Sequence of chain 9.E:
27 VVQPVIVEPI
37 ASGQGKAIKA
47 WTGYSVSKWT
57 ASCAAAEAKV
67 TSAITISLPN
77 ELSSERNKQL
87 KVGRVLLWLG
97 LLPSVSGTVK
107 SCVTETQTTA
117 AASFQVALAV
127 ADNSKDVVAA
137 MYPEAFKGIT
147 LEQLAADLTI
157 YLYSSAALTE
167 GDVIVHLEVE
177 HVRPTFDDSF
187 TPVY

The protein below binds the small molecule below.
Small molecule (SMILES): Nc1ncnc2c1ncn2[C@@H]1O[C@H](COP(=O)=O)[C@@H](O[P](=O)(O)OC[C@H]2O[C@@H](n3ccc(=O)[nH]c3=O)[C@H](O)[C@@H]2O)[C@H]1O

Binding-site contacts:
Ligand atom N1 contacts residue TRP47 of chain 9.E at 3.8 Å.
Ligand atom C2 contacts residue TRP47 of chain 9.E at 3.8 Å (hydrophobic).
Ligand atom C4 contacts residue TRP47 of chain 9.E at 3.9 Å (hydrophobic).
Ligand atom N9 contacts residue GLU140 of chain 9.E at 4.1 Å.
Ligand atom C8 contacts residue TRP47 of chain 9.E at 4.0 Å (hydrophobic).
Ligand atom C1' contacts residue GLU140 of chain 9.E at 3.2 Å.
Ligand atom C1' contacts residue LYS143 of chain 9.E at 4.0 Å.
Ligand atom C2' contacts residue LYS143 of chain 9.E at 4.5 Å.
Ligand atom N7 contacts residue TRP47 of chain 9.E at 4.0 Å.
Ligand atom N9 contacts residue LYS143 of chain 9.E at 3.8 Å.
Ligand atom O4' contacts residue LYS143 of chain 9.E at 4.2 Å.
Ligand atom C2' contacts residue GLU140 of chain 9.E at 3.5 Å.
Ligand atom C8 contacts residue GLU140 of chain 9.E at 4.1 Å.
Ligand atom N7 contacts residue LYS143 of chain 9.E at 3.7 Å.
Ligand atom O4' contacts residue TRP47 of chain 9.E at 4.0 Å.
Ligand atom N9 contacts residue TRP47 of chain 9.E at 4.0 Å.
Ligand atom O2' contacts residue GLU140 of chain 9.E at 3.0 Å (salt-bridge).
Ligand atom N6 contacts residue TRP47 of chain 9.E at 4.2 Å.
Ligand atom C6 contacts residue TRP47 of chain 9.E at 3.9 Å (hydrophobic).
Ligand atom C5 contacts residue TRP47 of chain 9.E at 4.0 Å (hydrophobic).
Ligand atom C8 contacts residue LYS143 of chain 9.E at 2.8 Å.
Ligand atom C1' contacts residue TRP47 of chain 9.E at 4.3 Å (hydrophobic).
Ligand atom OP1 contacts residue LYS45 of chain 55.F at 4.3 Å.
Ligand atom N3 contacts residue TRP47 of chain 9.E at 3.9 Å.
Ligand atom O4' contacts residue GLU140 of chain 9.E at 4.1 Å.

Sequence of chain 55.F:
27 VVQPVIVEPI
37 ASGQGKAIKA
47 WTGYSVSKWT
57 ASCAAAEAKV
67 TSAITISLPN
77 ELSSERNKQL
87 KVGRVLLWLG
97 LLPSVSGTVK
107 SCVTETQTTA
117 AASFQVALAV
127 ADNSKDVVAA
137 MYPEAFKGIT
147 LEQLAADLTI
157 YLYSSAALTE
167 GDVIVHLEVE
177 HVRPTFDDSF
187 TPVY